Binding-site contacts:
Ligand atom CD1 contacts residue SER50 of chain 3.C at 3.6 Å.
Ligand atom CZ2 contacts residue ALA43 of chain 2.A at 4.0 Å (hydrophobic).
Ligand atom O contacts residue GLY24 of chain 3.C at 3.1 Å (h-bond).
Ligand atom NE1 contacts residue GLN44 of chain 2.A at 2.8 Å (h-bond).
Ligand atom CB contacts residue THR22 of chain 3.C at 3.8 Å.
Ligand atom CA contacts residue THR22 of chain 3.C at 3.8 Å.
Ligand atom O contacts residue THR22 of chain 3.C at 4.0 Å.
Ligand atom OXT contacts residue THR46 of chain 2.A at 2.6 Å (h-bond).
Ligand atom OXT contacts residue HIS48 of chain 2.A at 3.9 Å.
Ligand atom CA contacts residue THR27 of chain 3.C at 3.2 Å.
Ligand atom CZ2 contacts residue ILE52 of chain 2.A at 3.7 Å (hydrophobic).
Ligand atom NE1 contacts residue ALA43 of chain 2.A at 3.7 Å.
Ligand atom CH2 contacts residue ILE19 of chain 2.A at 4.0 Å (hydrophobic).
Ligand atom C contacts residue SER50 of chain 3.C at 3.6 Å.
Ligand atom CA contacts residue SER50 of chain 3.C at 3.9 Å.
Ligand atom CZ3 contacts residue GLY20 of chain 2.A at 3.6 Å.
Ligand atom N contacts residue THR22 of chain 3.C at 2.9 Å (h-bond).
Ligand atom O contacts residue THR46 of chain 2.A at 3.7 Å.
Ligand atom CE2 contacts residue GLN44 of chain 2.A at 4.0 Å.
Ligand atom CZ2 contacts residue THR49 of chain 2.A at 4.0 Å.
Ligand atom C contacts residue THR46 of chain 2.A at 3.5 Å.
Ligand atom O contacts residue ARG23 of chain 3.C at 3.5 Å.
Ligand atom O contacts residue SER50 of chain 3.C at 2.9 Å (h-bond).
Ligand atom CH2 contacts residue GLY20 of chain 2.A at 3.4 Å.
Ligand atom N contacts residue ASP26 of chain 3.C at 3.2 Å (salt-bridge).
Ligand atom CZ3 contacts residue HIS31 of chain 2.A at 3.9 Å.
Ligand atom CD1 contacts residue THR46 of chain 2.A at 3.9 Å.
Ligand atom N contacts residue THR27 of chain 3.C at 2.7 Å (h-bond).
Ligand atom CE2 contacts residue ALA43 of chain 2.A at 4.0 Å (hydrophobic).
Ligand atom CD1 contacts residue GLN44 of chain 2.A at 3.3 Å.
Ligand atom N contacts residue GLY24 of chain 3.C at 2.9 Å (h-bond).
Ligand atom C contacts residue THR49 of chain 2.A at 3.8 Å.
Ligand atom CB contacts residue SER50 of chain 3.C at 3.3 Å.
Ligand atom CB contacts residue THR27 of chain 3.C at 3.8 Å.
Ligand atom OXT contacts residue THR49 of chain 2.A at 2.7 Å (h-bond).
Ligand atom CG contacts residue SER50 of chain 3.C at 3.9 Å.
Ligand atom C contacts residue GLY24 of chain 3.C at 3.5 Å.
Ligand atom CA contacts residue GLY24 of chain 3.C at 3.6 Å.
Ligand atom CE3 contacts residue HIS31 of chain 2.A at 4.0 Å.
Ligand atom CD2 contacts residue THR49 of chain 2.A at 4.0 Å.

Sequence of chain 3.C:
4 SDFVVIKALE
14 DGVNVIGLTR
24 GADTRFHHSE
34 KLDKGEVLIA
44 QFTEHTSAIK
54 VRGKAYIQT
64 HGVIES

The small molecule below binds the protein below.
Small molecule (SMILES): N[C@@H](Cc1c[nH]c2ccccc12)C(=O)O

Sequence of chain 2.A:
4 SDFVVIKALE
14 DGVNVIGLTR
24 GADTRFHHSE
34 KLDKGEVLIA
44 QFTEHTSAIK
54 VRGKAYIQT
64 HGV